Binding-site contacts:
Ligand atom N9 contacts residue ASP497 of chain 2.A at 2.8 Å (salt-bridge).
Ligand atom C16 contacts residue PHE268 of chain 2.A at 3.7 Å (hydrophobic).
Ligand atom C7 contacts residue HIS525 of chain 2.A at 3.5 Å.
Ligand atom C17 contacts residue PHE268 of chain 2.A at 4.0 Å (hydrophobic).
Ligand atom C7 contacts residue TYR384 of chain 2.A at 4.1 Å (hydrophobic).
Ligand atom C10 contacts residue HIS525 of chain 2.A at 3.8 Å.
Ligand atom C13 contacts residue MET420 of chain 2.A at 3.7 Å (hydrophobic).
Ligand atom C8 contacts residue VAL499 of chain 2.A at 3.5 Å (hydrophobic).
Ligand atom F18 contacts residue LEU409 of chain 2.A at 3.7 Å.
Ligand atom N9 contacts residue PHE498 of chain 2.A at 4.0 Å.
Ligand atom C6 contacts residue TYR384 of chain 2.A at 3.7 Å (hydrophobic).
Ligand atom C13 contacts residue LEU409 of chain 2.A at 4.1 Å (hydrophobic).
Ligand atom F18 contacts residue LEU398 of chain 2.A at 4.1 Å.
Ligand atom C15 contacts residue PHE268 of chain 2.A at 4.1 Å (hydrophobic).
Ligand atom C19 contacts residue MET420 of chain 2.A at 3.5 Å (hydrophobic).
Ligand atom C16 contacts residue LEU409 of chain 2.A at 4.1 Å (hydrophobic).
Ligand atom C8 contacts residue ASP497 of chain 2.A at 3.9 Å.
Ligand atom F18 contacts residue PHE388 of chain 2.A at 3.6 Å.
Ligand atom O11 contacts residue LYS496 of chain 2.A at 3.9 Å.
Ligand atom F18 contacts residue LEU429 of chain 2.A at 3.9 Å.
Ligand atom N9 contacts residue VAL499 of chain 2.A at 3.5 Å.
Ligand atom O11 contacts residue VAL499 of chain 2.A at 4.1 Å.
Ligand atom C10 contacts residue VAL499 of chain 2.A at 4.1 Å (hydrophobic).
Ligand atom C6 contacts residue HIS525 of chain 2.A at 4.0 Å.
Ligand atom C17 contacts residue TRP526 of chain 2.A at 3.9 Å (hydrophobic).
Ligand atom C14 contacts residue LEU409 of chain 2.A at 3.5 Å (hydrophobic).
Ligand atom C7 contacts residue VAL499 of chain 2.A at 3.6 Å (hydrophobic).
Ligand atom F18 contacts residue PHE268 of chain 2.A at 3.8 Å.
Ligand atom C10 contacts residue ASP497 of chain 2.A at 3.6 Å.
Ligand atom C15 contacts residue PHE388 of chain 2.A at 4.0 Å (hydrophobic).
Ligand atom C4 contacts residue MET420 of chain 2.A at 3.6 Å (hydrophobic).
Ligand atom N9 contacts residue HIS525 of chain 2.A at 3.5 Å.
Ligand atom C10 contacts residue PHE498 of chain 2.A at 3.7 Å (hydrophobic).
Ligand atom C15 contacts residue LEU409 of chain 2.A at 3.5 Å (hydrophobic).
Ligand atom O11 contacts residue ASP497 of chain 2.A at 3.7 Å.
Ligand atom C1 contacts residue HIS525 of chain 2.A at 4.2 Å.
Ligand atom C3 contacts residue MET420 of chain 2.A at 4.1 Å (hydrophobic).
Ligand atom C3 contacts residue HIS525 of chain 2.A at 4.1 Å.
Ligand atom O11 contacts residue PHE498 of chain 2.A at 2.9 Å (h-bond).
Ligand atom C8 contacts residue HIS525 of chain 2.A at 3.7 Å.

The protein below binds the small molecule below.
Small molecule (SMILES): CC1(C)C(=O)Nc2ccc(-c3ccc(F)cc3)cc21

Sequence of chain 2.A:
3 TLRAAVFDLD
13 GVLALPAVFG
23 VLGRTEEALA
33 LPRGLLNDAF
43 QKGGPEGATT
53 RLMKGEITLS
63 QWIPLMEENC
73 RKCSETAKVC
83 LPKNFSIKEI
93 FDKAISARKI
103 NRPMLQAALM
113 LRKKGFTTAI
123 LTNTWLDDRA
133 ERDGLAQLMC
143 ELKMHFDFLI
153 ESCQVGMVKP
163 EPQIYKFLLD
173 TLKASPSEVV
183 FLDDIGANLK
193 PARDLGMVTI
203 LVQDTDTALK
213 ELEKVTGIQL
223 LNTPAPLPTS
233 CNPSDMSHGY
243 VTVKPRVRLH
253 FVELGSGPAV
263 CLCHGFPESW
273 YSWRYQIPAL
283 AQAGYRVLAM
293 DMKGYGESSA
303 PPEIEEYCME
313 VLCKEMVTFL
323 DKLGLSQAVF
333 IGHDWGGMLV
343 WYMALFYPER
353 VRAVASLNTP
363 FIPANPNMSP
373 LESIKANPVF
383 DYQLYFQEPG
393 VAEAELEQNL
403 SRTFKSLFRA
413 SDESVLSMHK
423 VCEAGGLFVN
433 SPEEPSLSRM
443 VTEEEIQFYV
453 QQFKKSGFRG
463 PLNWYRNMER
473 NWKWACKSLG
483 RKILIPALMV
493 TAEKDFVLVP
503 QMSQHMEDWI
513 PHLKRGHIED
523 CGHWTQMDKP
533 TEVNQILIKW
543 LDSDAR